Sequence of chain 3.B:
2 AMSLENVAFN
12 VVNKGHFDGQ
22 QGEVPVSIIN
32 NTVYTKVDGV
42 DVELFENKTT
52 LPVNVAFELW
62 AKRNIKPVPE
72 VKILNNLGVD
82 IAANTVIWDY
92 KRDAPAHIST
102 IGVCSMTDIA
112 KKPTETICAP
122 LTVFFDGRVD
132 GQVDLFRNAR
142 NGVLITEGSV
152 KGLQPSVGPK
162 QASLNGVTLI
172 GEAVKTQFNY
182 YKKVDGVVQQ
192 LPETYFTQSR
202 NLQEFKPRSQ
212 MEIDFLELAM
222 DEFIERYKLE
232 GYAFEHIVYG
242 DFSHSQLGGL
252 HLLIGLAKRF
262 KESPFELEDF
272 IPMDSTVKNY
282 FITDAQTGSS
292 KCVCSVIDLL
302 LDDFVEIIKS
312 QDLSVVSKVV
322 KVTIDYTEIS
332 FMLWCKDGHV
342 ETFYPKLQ

A small-molecule ligand and the protein it binds are described below.
Small molecule (SMILES): [NH3+]Cc1cc(-c2ccccc2)no1

Binding-site contacts:
Ligand atom C06 contacts residue VAL151 of chain 3.B at 4.1 Å (hydrophobic).
Ligand atom C01 contacts residue VAL151 of chain 3.B at 3.8 Å (hydrophobic).
Ligand atom C09 contacts residue LYS184 of chain 3.B at 4.2 Å.
Ligand atom C09 contacts residue GLY187 of chain 3.B at 3.8 Å.
Ligand atom C09 contacts residue VAL189 of chain 3.B at 4.2 Å (hydrophobic).
Ligand atom C05 contacts residue LEU154 of chain 3.B at 3.7 Å (hydrophobic).
Ligand atom C04 contacts residue LEU154 of chain 3.B at 3.9 Å (hydrophobic).
Ligand atom N11 contacts residue LYS184 of chain 3.B at 3.0 Å (salt-bridge).
Ligand atom C06 contacts residue LEU154 of chain 3.B at 3.4 Å (hydrophobic).
Ligand atom N11 contacts residue VAL189 of chain 3.B at 3.5 Å.
Ligand atom C07 contacts residue VAL189 of chain 3.B at 3.8 Å (hydrophobic).
Ligand atom N11 contacts residue ARG138 of chain 3.B at 3.5 Å (salt-bridge).
Ligand atom O10 contacts residue LYS184 of chain 3.B at 3.0 Å (salt-bridge).
Ligand atom C02 contacts residue LYS152 of chain 3.B at 3.5 Å.
Ligand atom O10 contacts residue GLY187 of chain 3.B at 3.4 Å (h-bond).
Ligand atom C12 contacts residue GLY187 of chain 3.B at 3.6 Å.
Ligand atom O10 contacts residue VAL189 of chain 3.B at 3.8 Å.
Ligand atom C07 contacts residue ARG138 of chain 3.B at 4.2 Å.
Ligand atom O10 contacts residue ARG138 of chain 3.B at 3.8 Å.
Ligand atom C06 contacts residue ARG138 of chain 3.B at 3.2 Å.
Ligand atom C02 contacts residue ARG138 of chain 3.B at 3.4 Å.
Ligand atom C01 contacts residue ARG138 of chain 3.B at 2.9 Å.
Ligand atom C02 contacts residue LEU154 of chain 3.B at 3.9 Å (hydrophobic).
Ligand atom C03 contacts residue LEU154 of chain 3.B at 4.0 Å (hydrophobic).
Ligand atom C01 contacts residue LEU154 of chain 3.B at 3.6 Å (hydrophobic).
Ligand atom C07 contacts residue LYS184 of chain 3.B at 4.3 Å.
Ligand atom C08 contacts residue VAL189 of chain 3.B at 4.2 Å (hydrophobic).
Ligand atom C05 contacts residue PHE137 of chain 3.B at 4.4 Å (hydrophobic).
Ligand atom C03 contacts residue ARG138 of chain 3.B at 4.2 Å.
Ligand atom C05 contacts residue ARG138 of chain 3.B at 3.6 Å.
Ligand atom C01 contacts residue LYS152 of chain 3.B at 3.5 Å.
Ligand atom C04 contacts residue ARG138 of chain 3.B at 4.3 Å.
Ligand atom C04 contacts residue VAL189 of chain 3.B at 4.5 Å (hydrophobic).